Sequence of chain 1.A:
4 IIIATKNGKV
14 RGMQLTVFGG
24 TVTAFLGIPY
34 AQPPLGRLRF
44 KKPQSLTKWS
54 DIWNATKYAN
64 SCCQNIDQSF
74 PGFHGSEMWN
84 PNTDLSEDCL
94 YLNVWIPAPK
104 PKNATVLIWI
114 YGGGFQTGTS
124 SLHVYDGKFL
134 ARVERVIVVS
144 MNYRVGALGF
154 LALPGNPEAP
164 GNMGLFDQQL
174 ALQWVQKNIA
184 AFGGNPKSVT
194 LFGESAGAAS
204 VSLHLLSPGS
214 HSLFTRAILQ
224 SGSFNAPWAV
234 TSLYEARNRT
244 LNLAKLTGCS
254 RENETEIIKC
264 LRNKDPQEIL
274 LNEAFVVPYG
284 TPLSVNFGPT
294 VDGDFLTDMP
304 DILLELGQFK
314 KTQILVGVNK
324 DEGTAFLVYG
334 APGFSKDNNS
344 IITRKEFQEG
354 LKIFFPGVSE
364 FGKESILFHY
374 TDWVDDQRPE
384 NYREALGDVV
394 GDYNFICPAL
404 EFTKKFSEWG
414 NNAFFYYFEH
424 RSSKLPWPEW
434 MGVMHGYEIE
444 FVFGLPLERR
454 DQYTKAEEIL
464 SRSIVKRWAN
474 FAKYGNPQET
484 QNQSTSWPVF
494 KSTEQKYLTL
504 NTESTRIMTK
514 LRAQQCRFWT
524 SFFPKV

Binding-site contacts:
Ligand atom C3 contacts residue GLY336 of chain 1.A at 4.2 Å.
Ligand atom O6 contacts residue SER338 of chain 1.A at 4.4 Å.
Ligand atom N2 contacts residue GLY336 of chain 1.A at 4.4 Å.
Ligand atom C1 contacts residue SER338 of chain 1.A at 4.1 Å.
Ligand atom C7 contacts residue ASN341 of chain 1.A at 3.2 Å.
Ligand atom C6 contacts residue SER338 of chain 1.A at 4.5 Å.
Ligand atom C7 contacts residue ASN342 of chain 1.A at 4.4 Å.
Ligand atom C1 contacts residue GLY336 of chain 1.A at 4.5 Å.
Ligand atom C8 contacts residue ASN342 of chain 1.A at 3.5 Å.
Ligand atom C5 contacts residue ASN341 of chain 1.A at 3.7 Å.
Ligand atom C3 contacts residue ASN341 of chain 1.A at 3.7 Å.
Ligand atom O7 contacts residue ASN341 of chain 1.A at 3.4 Å (h-bond).
Ligand atom C6 contacts residue SER338 of chain 1.A at 4.1 Å.
Ligand atom C2 contacts residue ASN341 of chain 1.A at 2.4 Å.
Ligand atom C6 contacts residue ASN341 of chain 1.A at 4.1 Å.
Ligand atom N2 contacts residue ASN341 of chain 1.A at 2.8 Å (h-bond).
Ligand atom C5 contacts residue SER338 of chain 1.A at 4.2 Å.
Ligand atom C6 contacts residue ASP340 of chain 1.A at 4.5 Å.
Ligand atom C8 contacts residue ILE344 of chain 1.A at 4.3 Å (hydrophobic).
Ligand atom O4 contacts residue GLY336 of chain 1.A at 4.4 Å.
Ligand atom C1 contacts residue ASN341 of chain 1.A at 1.4 Å.
Ligand atom O7 contacts residue GLY336 of chain 1.A at 3.4 Å (h-bond).
Ligand atom O5 contacts residue ASN341 of chain 1.A at 2.4 Å (h-bond).
Ligand atom C8 contacts residue ASN341 of chain 1.A at 4.3 Å.
Ligand atom C4 contacts residue ASN341 of chain 1.A at 4.2 Å.
Ligand atom O5 contacts residue SER338 of chain 1.A at 4.4 Å.
Ligand atom O5 contacts residue SER338 of chain 1.A at 3.8 Å.
Ligand atom O7 contacts residue PRO335 of chain 1.A at 4.3 Å.

A protein and the small-molecule ligand that binds it are described below.
Small molecule (SMILES): CC(=O)N[C@H]1[C@H](O[C@H]2[C@H](O)[C@@H](NC(C)=O)CO[C@@H]2CO[C@@]2(C)OC[C@@H](O)[C@H](O)[C@@H]2O)O[C@H](CO)[C@@H](O)[C@@H]1O